This small molecule binds to this protein.
Small molecule (SMILES): CC(C)C[C@H](NC(=O)[C@H](CC(N)=O)NC(=O)[C@H](CC1=c2ccccc2=NC1)NC(=O)[C@H](Cc1ccc(O)cc1)NC(=O)[C@H](CCC(=O)O)NC(=O)[C@H](C)NC(=O)[C@H](Cc1ccccc1)NC(=O)[C@H](CO)NC(=O)[C@@H](N)[C@@H](C)O)C(=O)N[C@@H](CC(C)C)C(=O)N[C@@H](CO)C(=O)N1CCC[C@H]1C(=O)O

Binding-site contacts:
Ligand atom CB contacts residue GLN48 of chain 1.B at 3.4 Å.
Ligand atom CB contacts residue VAL69 of chain 1.B at 3.8 Å (hydrophobic).
Ligand atom N contacts residue TYR76 of chain 1.B at 3.7 Å.
Ligand atom CZ2 contacts residue LEU33 of chain 1.B at 3.7 Å (hydrophobic).
Ligand atom CD2 contacts residue MET38 of chain 1.B at 3.5 Å (hydrophobic).
Ligand atom NE1 contacts residue GLY34 of chain 1.B at 3.5 Å.
Ligand atom O contacts residue VAL69 of chain 1.B at 3.5 Å.
Ligand atom C contacts residue VAL69 of chain 1.B at 3.7 Å (hydrophobic).
Ligand atom CA contacts residue GLN48 of chain 1.B at 3.5 Å.
Ligand atom CE2 contacts residue GLY34 of chain 1.B at 3.6 Å.
Ligand atom CD2 contacts residue HIS49 of chain 1.B at 3.6 Å.
Ligand atom N contacts residue TYR76 of chain 1.B at 3.0 Å (h-bond).
Ligand atom CG contacts residue MET30 of chain 1.B at 3.8 Å (hydrophobic).
Ligand atom CD2 contacts residue TYR76 of chain 1.B at 3.7 Å (hydrophobic).
Ligand atom CA contacts residue TYR76 of chain 1.B at 3.5 Å (hydrophobic).
Ligand atom CE1 contacts residue ILE37 of chain 1.B at 3.7 Å (hydrophobic).
Ligand atom CD2 contacts residue PRO72 of chain 1.B at 3.5 Å (hydrophobic).
Ligand atom CD1 contacts residue GLN48 of chain 1.B at 3.4 Å.
Ligand atom CB contacts residue GLN48 of chain 1.B at 3.7 Å.
Ligand atom CB contacts residue TYR43 of chain 1.B at 3.7 Å (hydrophobic).
Ligand atom CE2 contacts residue MET30 of chain 1.B at 3.7 Å (hydrophobic).
Ligand atom CE2 contacts residue HIS49 of chain 1.B at 3.6 Å.
Ligand atom CD1 contacts residue MET30 of chain 1.B at 3.8 Å (hydrophobic).
Ligand atom CZ3 contacts residue ILE37 of chain 1.B at 3.7 Å (hydrophobic).
Ligand atom CZ2 contacts residue GLY34 of chain 1.B at 3.6 Å.
Ligand atom CE2 contacts residue GLY34 of chain 1.B at 3.8 Å.
Ligand atom CZ2 contacts residue MET30 of chain 1.B at 3.8 Å (hydrophobic).
Ligand atom N contacts residue GLN48 of chain 1.B at 2.8 Å (h-bond).
Ligand atom CA contacts residue TYR76 of chain 1.B at 3.8 Å (hydrophobic).
Ligand atom CH2 contacts residue LEU33 of chain 1.B at 3.7 Å (hydrophobic).
Ligand atom CD2 contacts residue VAL69 of chain 1.B at 3.8 Å (hydrophobic).
Ligand atom C contacts residue GLN48 of chain 1.B at 3.5 Å.
Ligand atom CB contacts residue TYR76 of chain 1.B at 3.8 Å (hydrophobic).
Ligand atom CA contacts residue GLN48 of chain 1.B at 3.3 Å.
Ligand atom O contacts residue GLN48 of chain 1.B at 3.7 Å.
Ligand atom CE2 contacts residue MET38 of chain 1.B at 3.5 Å (hydrophobic).
Ligand atom CH2 contacts residue ILE37 of chain 1.B at 3.8 Å (hydrophobic).
Ligand atom CZ contacts residue ILE37 of chain 1.B at 3.5 Å (hydrophobic).
Ligand atom C contacts residue TYR76 of chain 1.B at 3.8 Å (hydrophobic).
Ligand atom NE1 contacts residue MET30 of chain 1.B at 2.9 Å (h-bond).

Sequence of chain 1.B:
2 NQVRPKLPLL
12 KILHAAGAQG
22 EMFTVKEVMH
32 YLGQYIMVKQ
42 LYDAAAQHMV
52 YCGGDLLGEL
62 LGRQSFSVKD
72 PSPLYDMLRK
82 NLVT